This protein binds this small molecule.
Small molecule (SMILES): NS(=O)(=O)c1cc(C(=O)NCCO)c(NCc2ccccc2)cc1Cl

Sequence of chain 1.C:
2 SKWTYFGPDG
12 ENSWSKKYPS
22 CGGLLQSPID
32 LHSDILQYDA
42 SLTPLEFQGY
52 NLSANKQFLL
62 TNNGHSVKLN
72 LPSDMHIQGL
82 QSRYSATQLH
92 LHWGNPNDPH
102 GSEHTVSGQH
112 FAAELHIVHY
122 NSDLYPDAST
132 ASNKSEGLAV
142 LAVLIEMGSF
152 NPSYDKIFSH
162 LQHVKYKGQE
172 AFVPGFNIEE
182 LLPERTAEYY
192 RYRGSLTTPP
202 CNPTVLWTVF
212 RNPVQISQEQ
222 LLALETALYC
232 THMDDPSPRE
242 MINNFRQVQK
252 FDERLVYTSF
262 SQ

Binding-site contacts:
Ligand atom N5 contacts residue HIS91 of chain 1.C at 3.3 Å (h-bond).
Ligand atom CL1 contacts residue VAL206 of chain 1.C at 3.8 Å.
Ligand atom C12 contacts residue THR199 of chain 1.C at 3.8 Å.
Ligand atom N5 contacts residue HIS117 of chain 1.C at 3.4 Å (h-bond).
Ligand atom C7 contacts residue LEU197 of chain 1.C at 3.5 Å (hydrophobic).
Ligand atom S1 contacts residue HIS117 of chain 1.C at 3.8 Å.
Ligand atom N5 contacts residue THR198 of chain 1.C at 2.8 Å (h-bond).
Ligand atom C10 contacts residue HIS91 of chain 1.C at 3.5 Å.
Ligand atom CL1 contacts residue VAL141 of chain 1.C at 3.3 Å.
Ligand atom CL1 contacts residue LEU197 of chain 1.C at 3.8 Å.
Ligand atom C6 contacts residue LEU197 of chain 1.C at 3.6 Å (hydrophobic).
Ligand atom S1 contacts residue THR198 of chain 1.C at 3.8 Å.
Ligand atom N14 contacts residue THR199 of chain 1.C at 2.9 Å (h-bond).
Ligand atom C22 contacts residue SER133 of chain 1.C at 3.6 Å.
Ligand atom O4 contacts residue THR198 of chain 1.C at 2.9 Å (h-bond).
Ligand atom C15 contacts residue THR199 of chain 1.C at 3.7 Å.
Ligand atom C16 contacts residue TRP4 of chain 1.C at 3.7 Å (hydrophobic).
Ligand atom O3 contacts residue ZN1 of chain 1.M at 2.9 Å.
Ligand atom O3 contacts residue HIS117 of chain 1.C at 3.2 Å (h-bond).
Ligand atom C16 contacts residue HIS66 of chain 1.C at 3.8 Å.
Ligand atom N5 contacts residue ZN1 of chain 1.M at 2.0 Å.
Ligand atom C2 contacts residue HIS91 of chain 1.C at 3.8 Å.
Ligand atom O3 contacts residue TRP208 of chain 1.C at 3.8 Å.
Ligand atom S1 contacts residue ZN1 of chain 1.M at 3.0 Å.
Ligand atom N5 contacts residue HIS93 of chain 1.C at 3.4 Å (h-bond).
Ligand atom C16 contacts residue ASN64 of chain 1.C at 3.8 Å.
Ligand atom C10 contacts residue THR199 of chain 1.C at 3.6 Å.
Ligand atom S1 contacts residue HIS91 of chain 1.C at 3.9 Å.
Ligand atom C8 contacts residue LEU197 of chain 1.C at 3.6 Å (hydrophobic).
Ligand atom O4 contacts residue LEU197 of chain 1.C at 3.3 Å.
Ligand atom C25 contacts residue SER133 of chain 1.C at 3.7 Å.
Ligand atom C24 contacts residue SER130 of chain 1.C at 3.6 Å.
Ligand atom C12 contacts residue GLN89 of chain 1.C at 3.8 Å.
Ligand atom C9 contacts residue THR199 of chain 1.C at 3.9 Å.
Ligand atom C23 contacts residue SER130 of chain 1.C at 3.7 Å.
Ligand atom O17 contacts residue ASN64 of chain 1.C at 3.1 Å (h-bond).
Ligand atom O13 contacts residue GLN89 of chain 1.C at 3.1 Å (h-bond).
Ligand atom C7 contacts residue VAL119 of chain 1.C at 3.6 Å (hydrophobic).
Ligand atom O4 contacts residue TRP208 of chain 1.C at 3.5 Å.
Ligand atom O3 contacts residue HIS91 of chain 1.C at 3.4 Å.